Sequence of chain 1.E:
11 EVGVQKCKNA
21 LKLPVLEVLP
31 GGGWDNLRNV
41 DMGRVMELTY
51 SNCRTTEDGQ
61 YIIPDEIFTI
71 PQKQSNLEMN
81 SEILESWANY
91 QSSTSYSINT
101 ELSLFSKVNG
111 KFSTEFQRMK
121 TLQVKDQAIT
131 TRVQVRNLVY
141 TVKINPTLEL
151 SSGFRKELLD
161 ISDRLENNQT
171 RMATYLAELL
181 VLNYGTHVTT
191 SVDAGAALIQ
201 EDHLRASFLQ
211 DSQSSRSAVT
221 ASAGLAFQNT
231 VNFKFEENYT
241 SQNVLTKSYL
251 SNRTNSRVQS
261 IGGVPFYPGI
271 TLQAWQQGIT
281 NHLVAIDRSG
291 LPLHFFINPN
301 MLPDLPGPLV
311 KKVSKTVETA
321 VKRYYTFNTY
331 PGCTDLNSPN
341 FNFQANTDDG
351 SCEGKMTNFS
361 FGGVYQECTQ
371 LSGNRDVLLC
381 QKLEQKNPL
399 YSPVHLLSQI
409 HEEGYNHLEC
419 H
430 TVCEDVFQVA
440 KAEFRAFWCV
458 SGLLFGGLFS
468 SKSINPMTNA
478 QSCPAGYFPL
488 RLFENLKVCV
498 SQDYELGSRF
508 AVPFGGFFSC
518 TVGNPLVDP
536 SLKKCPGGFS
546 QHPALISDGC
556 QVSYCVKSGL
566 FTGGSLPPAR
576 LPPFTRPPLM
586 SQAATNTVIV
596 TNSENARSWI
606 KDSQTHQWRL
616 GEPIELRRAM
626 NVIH

Binding-site contacts:
Ligand atom C5 contacts residue ASN168 of chain 1.D at 3.7 Å.
Ligand atom O7 contacts residue ASN168 of chain 1.D at 3.5 Å (h-bond).
Ligand atom C7 contacts residue ASN168 of chain 1.D at 3.3 Å.
Ligand atom O6 contacts residue GLN587 of chain 1.D at 4.4 Å.
Ligand atom C3 contacts residue ASN168 of chain 1.D at 3.8 Å.
Ligand atom C2 contacts residue ASN168 of chain 1.D at 2.5 Å.
Ligand atom C2 contacts residue GLN587 of chain 1.D at 4.5 Å.
Ligand atom N2 contacts residue ASN168 of chain 1.D at 2.9 Å (h-bond).
Ligand atom C8 contacts residue ASN168 of chain 1.D at 4.4 Å.
Ligand atom O7 contacts residue GLN587 of chain 1.D at 3.8 Å.
Ligand atom C4 contacts residue ASN168 of chain 1.D at 4.3 Å.
Ligand atom O7 contacts residue THR590 of chain 1.D at 4.0 Å.
Ligand atom C1 contacts residue ASN168 of chain 1.D at 1.4 Å.
Ligand atom O5 contacts residue ASN168 of chain 1.D at 2.4 Å (h-bond).
Ligand atom C8 contacts residue THR590 of chain 1.D at 4.5 Å.
Ligand atom C8 contacts residue CYS418 of chain 1.E at 3.7 Å (hydrophobic).
Ligand atom C7 contacts residue THR590 of chain 1.D at 4.4 Å.

A protein and the small-molecule ligand that binds it are described below.
Small molecule (SMILES): CC(=O)N[C@H]1[C@H](O[C@H]2[C@H](O)[C@@H](NC(C)=O)CO[C@@H]2CO)O[C@H](CO)[C@@H](O)[C@@H]1O

Sequence of chain 1.D:
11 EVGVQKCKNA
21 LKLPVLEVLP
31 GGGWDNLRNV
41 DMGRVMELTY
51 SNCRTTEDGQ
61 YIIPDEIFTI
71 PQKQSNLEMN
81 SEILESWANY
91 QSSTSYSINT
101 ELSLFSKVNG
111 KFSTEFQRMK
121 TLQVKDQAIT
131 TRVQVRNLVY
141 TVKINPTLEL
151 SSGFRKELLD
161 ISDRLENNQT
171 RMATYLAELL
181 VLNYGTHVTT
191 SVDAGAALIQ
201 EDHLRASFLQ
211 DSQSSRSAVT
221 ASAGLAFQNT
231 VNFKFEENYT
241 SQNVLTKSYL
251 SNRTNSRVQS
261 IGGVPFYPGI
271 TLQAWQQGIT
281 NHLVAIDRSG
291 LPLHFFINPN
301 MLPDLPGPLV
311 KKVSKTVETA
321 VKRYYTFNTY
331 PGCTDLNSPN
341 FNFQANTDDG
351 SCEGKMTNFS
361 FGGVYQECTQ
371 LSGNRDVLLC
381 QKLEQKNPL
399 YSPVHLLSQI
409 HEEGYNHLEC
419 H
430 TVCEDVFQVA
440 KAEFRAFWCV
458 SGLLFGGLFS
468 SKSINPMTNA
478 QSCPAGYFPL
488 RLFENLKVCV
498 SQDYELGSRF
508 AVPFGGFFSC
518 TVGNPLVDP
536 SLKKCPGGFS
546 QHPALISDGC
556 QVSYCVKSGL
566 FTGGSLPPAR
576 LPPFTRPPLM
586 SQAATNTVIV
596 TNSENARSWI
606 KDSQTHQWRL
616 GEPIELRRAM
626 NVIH